The small molecule below binds the protein below.
Small molecule (SMILES): C=C(CC(=O)O)C(=O)O

Sequence of chain 2.B:
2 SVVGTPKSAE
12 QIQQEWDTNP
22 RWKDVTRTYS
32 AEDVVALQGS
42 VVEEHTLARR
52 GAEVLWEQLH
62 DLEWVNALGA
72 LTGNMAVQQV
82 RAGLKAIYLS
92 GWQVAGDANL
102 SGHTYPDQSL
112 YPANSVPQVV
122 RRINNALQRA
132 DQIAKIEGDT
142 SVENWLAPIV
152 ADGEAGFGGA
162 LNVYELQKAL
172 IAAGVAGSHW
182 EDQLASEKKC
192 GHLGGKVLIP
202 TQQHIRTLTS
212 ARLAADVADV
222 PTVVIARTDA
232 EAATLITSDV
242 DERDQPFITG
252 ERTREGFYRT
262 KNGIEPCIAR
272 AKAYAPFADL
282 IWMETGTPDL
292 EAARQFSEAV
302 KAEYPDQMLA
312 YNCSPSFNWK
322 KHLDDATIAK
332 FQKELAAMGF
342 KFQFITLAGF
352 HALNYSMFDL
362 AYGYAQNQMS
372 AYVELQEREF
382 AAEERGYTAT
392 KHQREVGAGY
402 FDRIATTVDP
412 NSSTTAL

Binding-site contacts:
Ligand atom O3 contacts residue THR347 of chain 2.B at 3.5 Å (h-bond).
Ligand atom C1 contacts residue TRP93 of chain 2.B at 4.5 Å (hydrophobic).
Ligand atom O2 contacts residue ASP108 of chain 2.B at 3.2 Å (salt-bridge).
Ligand atom O4 contacts residue ASN313 of chain 2.B at 2.9 Å (h-bond).
Ligand atom C4 contacts residue THR347 of chain 2.B at 3.4 Å.
Ligand atom O1 contacts residue TRP283 of chain 2.B at 4.4 Å.
Ligand atom O4 contacts residue TRP283 of chain 2.B at 4.1 Å.
Ligand atom O1 contacts residue ASP108 of chain 2.B at 4.5 Å.
Ligand atom O2 contacts residue ARG228 of chain 2.B at 3.2 Å (salt-bridge).
Ligand atom C4 contacts residue LEU348 of chain 2.B at 4.0 Å (hydrophobic).
Ligand atom O1 contacts residue ASP153 of chain 2.B at 3.6 Å.
Ligand atom O3 contacts residue ASN313 of chain 2.B at 2.6 Å (h-bond).
Ligand atom C1 contacts residue MG1 of chain 2.F at 3.8 Å.
Ligand atom C3 contacts residue THR347 of chain 2.B at 3.3 Å.
Ligand atom C1 contacts residue ARG228 of chain 2.B at 3.6 Å.
Ligand atom O1 contacts residue TYR89 of chain 2.B at 4.1 Å.
Ligand atom C2 contacts residue ASP108 of chain 2.B at 4.1 Å.
Ligand atom C2 contacts residue THR347 of chain 2.B at 3.9 Å.
Ligand atom C1 contacts residue ASP108 of chain 2.B at 3.7 Å.
Ligand atom C5 contacts residue ASN313 of chain 2.B at 2.9 Å.
Ligand atom O3 contacts residue PRO316 of chain 2.B at 4.0 Å.
Ligand atom O1 contacts residue THR347 of chain 2.B at 4.1 Å.
Ligand atom O4 contacts residue GLU285 of chain 2.B at 2.9 Å (salt-bridge).
Ligand atom O3 contacts residue GLU285 of chain 2.B at 4.0 Å.
Ligand atom O4 contacts residue THR347 of chain 2.B at 4.0 Å.
Ligand atom O1 contacts residue MG1 of chain 2.F at 3.5 Å.
Ligand atom O1 contacts residue ARG228 of chain 2.B at 3.4 Å (salt-bridge).
Ligand atom C2 contacts residue TRP93 of chain 2.B at 3.8 Å (hydrophobic).
Ligand atom O2 contacts residue MG1 of chain 2.F at 3.9 Å.
Ligand atom C1 contacts residue THR347 of chain 2.B at 4.4 Å.
Ligand atom C4 contacts residue PRO316 of chain 2.B at 4.4 Å (hydrophobic).
Ligand atom C5 contacts residue GLU285 of chain 2.B at 3.9 Å.
Ligand atom C3 contacts residue ASN313 of chain 2.B at 4.2 Å.
Ligand atom C4 contacts residue TRP93 of chain 2.B at 4.1 Å (hydrophobic).
Ligand atom C5 contacts residue THR347 of chain 2.B at 3.5 Å.
Ligand atom O4 contacts residue ARG228 of chain 2.B at 3.9 Å.